Binding-site contacts:
Ligand atom O7 contacts residue ASN350 of chain 1.A at 3.2 Å (h-bond).
Ligand atom C7 contacts residue ASN350 of chain 1.A at 3.3 Å.
Ligand atom C1 contacts residue GLY345 of chain 1.A at 4.4 Å.
Ligand atom N2 contacts residue GLY345 of chain 1.A at 4.0 Å.
Ligand atom C3 contacts residue ASN350 of chain 1.A at 4.0 Å.
Ligand atom C8 contacts residue ASN350 of chain 1.A at 4.3 Å.
Ligand atom C1 contacts residue SER347 of chain 1.A at 4.1 Å.
Ligand atom C8 contacts residue LEU353 of chain 1.A at 3.5 Å (hydrophobic).
Ligand atom C5 contacts residue SER347 of chain 1.A at 4.1 Å.
Ligand atom N2 contacts residue ASN350 of chain 1.A at 3.1 Å (h-bond).
Ligand atom O5 contacts residue ASN350 of chain 1.A at 2.4 Å (h-bond).
Ligand atom C2 contacts residue ASN350 of chain 1.A at 2.7 Å.
Ligand atom C6 contacts residue SER347 of chain 1.A at 4.3 Å.
Ligand atom C1 contacts residue ASN350 of chain 1.A at 1.5 Å.
Ligand atom O5 contacts residue SER347 of chain 1.A at 3.5 Å.
Ligand atom O4 contacts residue GLY345 of chain 1.A at 4.4 Å.
Ligand atom C3 contacts residue GLY345 of chain 1.A at 4.1 Å.
Ligand atom C4 contacts residue ASN350 of chain 1.A at 4.4 Å.
Ligand atom C2 contacts residue GLY345 of chain 1.A at 4.5 Å.
Ligand atom C8 contacts residue SER352 of chain 1.A at 4.4 Å.
Ligand atom C5 contacts residue ASN350 of chain 1.A at 3.8 Å.

Sequence of chain 1.A:
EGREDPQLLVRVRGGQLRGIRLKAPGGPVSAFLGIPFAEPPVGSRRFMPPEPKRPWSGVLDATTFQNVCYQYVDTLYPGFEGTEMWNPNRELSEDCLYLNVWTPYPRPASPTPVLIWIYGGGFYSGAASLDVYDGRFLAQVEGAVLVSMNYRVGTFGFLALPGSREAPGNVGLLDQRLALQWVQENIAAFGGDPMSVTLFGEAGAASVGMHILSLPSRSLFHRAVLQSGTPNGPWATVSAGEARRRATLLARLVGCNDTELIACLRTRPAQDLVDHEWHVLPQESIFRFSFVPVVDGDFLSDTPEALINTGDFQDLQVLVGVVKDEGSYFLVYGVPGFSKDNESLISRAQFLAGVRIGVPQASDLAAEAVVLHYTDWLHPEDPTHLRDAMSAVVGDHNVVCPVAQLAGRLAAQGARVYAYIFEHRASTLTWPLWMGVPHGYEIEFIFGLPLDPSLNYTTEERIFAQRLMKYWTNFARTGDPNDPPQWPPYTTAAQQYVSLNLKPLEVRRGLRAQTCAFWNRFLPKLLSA

The small molecule below binds the protein below.
Small molecule (SMILES): CC(=O)N[C@@H]1[C@@H](O)[C@H](O)[C@@H](CO)O[C@H]1O